The protein below binds the small molecule below.
Small molecule (SMILES): CC(=O)N[C@@H]1[C@@H](O)[C@H](O)[C@@H](CO)O[C@H]1O

Sequence of chain 1.A:
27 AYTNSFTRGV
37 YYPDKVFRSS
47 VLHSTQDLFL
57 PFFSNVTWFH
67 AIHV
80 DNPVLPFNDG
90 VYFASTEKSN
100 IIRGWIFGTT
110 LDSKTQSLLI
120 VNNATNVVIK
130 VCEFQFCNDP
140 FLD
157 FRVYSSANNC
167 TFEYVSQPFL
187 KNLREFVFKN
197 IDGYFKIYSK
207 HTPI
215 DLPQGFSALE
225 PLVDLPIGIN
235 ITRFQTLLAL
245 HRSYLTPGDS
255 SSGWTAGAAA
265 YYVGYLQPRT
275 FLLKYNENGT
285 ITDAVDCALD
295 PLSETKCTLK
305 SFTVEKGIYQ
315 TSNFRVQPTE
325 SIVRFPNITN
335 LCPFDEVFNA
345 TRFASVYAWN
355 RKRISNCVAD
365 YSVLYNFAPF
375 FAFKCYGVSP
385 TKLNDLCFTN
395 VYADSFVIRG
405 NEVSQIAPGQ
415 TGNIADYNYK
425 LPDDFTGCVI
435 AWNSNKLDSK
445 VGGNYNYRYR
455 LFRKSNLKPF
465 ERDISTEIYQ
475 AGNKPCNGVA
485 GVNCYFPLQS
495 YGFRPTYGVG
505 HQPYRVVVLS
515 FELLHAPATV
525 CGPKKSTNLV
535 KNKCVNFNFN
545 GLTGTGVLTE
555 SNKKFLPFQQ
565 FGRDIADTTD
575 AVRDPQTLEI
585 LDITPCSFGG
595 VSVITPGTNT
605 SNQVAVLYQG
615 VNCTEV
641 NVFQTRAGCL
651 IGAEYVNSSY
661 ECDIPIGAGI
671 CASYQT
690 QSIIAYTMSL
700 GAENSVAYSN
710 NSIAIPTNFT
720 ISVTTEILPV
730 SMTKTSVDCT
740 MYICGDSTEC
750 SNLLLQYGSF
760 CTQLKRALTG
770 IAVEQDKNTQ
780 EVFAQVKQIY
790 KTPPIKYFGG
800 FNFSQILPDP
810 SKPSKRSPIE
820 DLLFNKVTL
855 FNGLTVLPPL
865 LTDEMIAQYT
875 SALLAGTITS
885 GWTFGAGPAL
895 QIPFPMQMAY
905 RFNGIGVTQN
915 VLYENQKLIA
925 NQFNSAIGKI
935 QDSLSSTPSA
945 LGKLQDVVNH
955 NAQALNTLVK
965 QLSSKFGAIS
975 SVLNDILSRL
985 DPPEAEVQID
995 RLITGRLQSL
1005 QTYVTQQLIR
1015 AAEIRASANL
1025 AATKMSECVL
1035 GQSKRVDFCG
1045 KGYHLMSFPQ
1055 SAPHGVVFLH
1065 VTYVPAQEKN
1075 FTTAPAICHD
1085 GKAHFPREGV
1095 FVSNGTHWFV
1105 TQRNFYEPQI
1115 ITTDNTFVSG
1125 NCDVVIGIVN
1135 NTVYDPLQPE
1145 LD

Binding-site contacts:
Ligand atom O5 contacts residue ASN603 of chain 1.A at 2.7 Å (h-bond).
Ligand atom C4 contacts residue ASN603 of chain 1.A at 3.1 Å.
Ligand atom C1 contacts residue ASN603 of chain 1.A at 3.3 Å.
Ligand atom O7 contacts residue ASN603 of chain 1.A at 2.9 Å (h-bond).
Ligand atom C6 contacts residue ASN603 of chain 1.A at 3.5 Å.
Ligand atom N2 contacts residue ASN603 of chain 1.A at 3.5 Å (h-bond).
Ligand atom O6 contacts residue ASN603 of chain 1.A at 2.6 Å (h-bond).
Ligand atom C3 contacts residue ASN603 of chain 1.A at 3.7 Å.
Ligand atom C2 contacts residue ASN603 of chain 1.A at 2.9 Å.
Ligand atom C7 contacts residue ASN603 of chain 1.A at 3.5 Å.
Ligand atom O4 contacts residue ASN603 of chain 1.A at 4.3 Å.
Ligand atom C5 contacts residue ASN603 of chain 1.A at 3.3 Å.
Ligand atom O3 contacts residue ASN603 of chain 1.A at 3.8 Å.